Binding-site contacts:
Ligand atom O5 contacts residue ASN35 of chain 1.A at 2.4 Å (h-bond).
Ligand atom O6 contacts residue THR37 of chain 1.A at 3.3 Å.
Ligand atom C5 contacts residue ASN35 of chain 1.A at 3.7 Å.
Ligand atom O6 contacts residue ILE36 of chain 1.A at 3.4 Å (h-bond).
Ligand atom C7 contacts residue ASN35 of chain 1.A at 3.2 Å.
Ligand atom C3 contacts residue ASN35 of chain 1.A at 3.8 Å.
Ligand atom C1 contacts residue GLN322 of chain 1.A at 4.3 Å.
Ligand atom N2 contacts residue ASN35 of chain 1.A at 2.9 Å (h-bond).
Ligand atom O5 contacts residue THR37 of chain 1.A at 3.5 Å.
Ligand atom C8 contacts residue ASN35 of chain 1.A at 4.3 Å.
Ligand atom O7 contacts residue ASN35 of chain 1.A at 3.0 Å.
Ligand atom O6 contacts residue VAL321 of chain 1.A at 4.0 Å.
Ligand atom O6 contacts residue ASN35 of chain 1.A at 4.4 Å.
Ligand atom C4 contacts residue THR37 of chain 1.A at 4.2 Å.
Ligand atom C5 contacts residue THR37 of chain 1.A at 4.0 Å.
Ligand atom C4 contacts residue ASN35 of chain 1.A at 4.2 Å.
Ligand atom C2 contacts residue ASN35 of chain 1.A at 2.5 Å.
Ligand atom C6 contacts residue THR37 of chain 1.A at 3.5 Å.
Ligand atom C6 contacts residue VAL321 of chain 1.A at 4.1 Å (hydrophobic).
Ligand atom C1 contacts residue ASN35 of chain 1.A at 1.4 Å.
Ligand atom C5 contacts residue VAL321 of chain 1.A at 4.2 Å (hydrophobic).

The small molecule below binds the protein below.
Small molecule (SMILES): CC(=O)N[C@@H]1[C@@H](O)[C@H](O)[C@@H](CO)O[C@H]1O

Sequence of chain 1.A:
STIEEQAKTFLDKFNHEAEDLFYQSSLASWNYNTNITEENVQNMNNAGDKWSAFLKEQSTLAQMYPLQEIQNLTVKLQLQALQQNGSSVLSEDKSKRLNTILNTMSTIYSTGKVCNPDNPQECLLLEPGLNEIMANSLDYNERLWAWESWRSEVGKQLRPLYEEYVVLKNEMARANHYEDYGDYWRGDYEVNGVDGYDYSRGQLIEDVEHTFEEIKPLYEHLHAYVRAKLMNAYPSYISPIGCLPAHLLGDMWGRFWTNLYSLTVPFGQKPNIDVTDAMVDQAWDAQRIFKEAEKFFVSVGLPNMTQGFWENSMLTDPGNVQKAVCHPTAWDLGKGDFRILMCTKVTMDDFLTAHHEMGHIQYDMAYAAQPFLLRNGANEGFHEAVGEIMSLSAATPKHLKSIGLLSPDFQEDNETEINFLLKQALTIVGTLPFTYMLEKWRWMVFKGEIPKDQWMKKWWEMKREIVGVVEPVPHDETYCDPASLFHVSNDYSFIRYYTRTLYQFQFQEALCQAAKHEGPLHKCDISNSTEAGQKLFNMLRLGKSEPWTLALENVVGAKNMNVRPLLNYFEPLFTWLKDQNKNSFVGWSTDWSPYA